A small-molecule ligand and the protein it binds are described below.
Small molecule (SMILES): CC(=O)N[C@H]1[C@H](O[C@H]2[C@H](O)[C@@H](NC(C)=O)CO[C@@H]2CO)O[C@H](CO)[C@@H](O[C@@H]2O[C@H](CO)[C@@H](O)[C@H](O)[C@@H]2O)[C@@H]1O

Sequence of chain 3.D:
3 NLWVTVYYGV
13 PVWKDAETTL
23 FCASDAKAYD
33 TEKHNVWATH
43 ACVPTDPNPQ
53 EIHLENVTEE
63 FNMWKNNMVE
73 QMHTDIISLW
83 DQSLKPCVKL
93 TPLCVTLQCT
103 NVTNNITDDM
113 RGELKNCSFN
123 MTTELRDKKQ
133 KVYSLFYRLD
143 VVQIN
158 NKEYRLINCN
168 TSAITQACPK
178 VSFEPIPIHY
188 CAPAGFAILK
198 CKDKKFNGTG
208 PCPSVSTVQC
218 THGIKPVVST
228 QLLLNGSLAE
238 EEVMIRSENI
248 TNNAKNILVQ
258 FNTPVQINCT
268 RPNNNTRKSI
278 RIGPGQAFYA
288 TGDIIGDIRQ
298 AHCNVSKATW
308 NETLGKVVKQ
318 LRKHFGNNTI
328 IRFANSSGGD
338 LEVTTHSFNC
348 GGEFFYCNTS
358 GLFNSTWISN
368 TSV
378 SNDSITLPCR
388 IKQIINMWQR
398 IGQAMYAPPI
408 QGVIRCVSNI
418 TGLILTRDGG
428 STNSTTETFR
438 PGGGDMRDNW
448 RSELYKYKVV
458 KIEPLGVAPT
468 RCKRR

Binding-site contacts:
Ligand atom O7 contacts residue ASN308 of chain 3.D at 4.3 Å.
Ligand atom N2 contacts residue ASN308 of chain 3.D at 2.8 Å (h-bond).
Ligand atom C1 contacts residue ASN308 of chain 3.D at 1.4 Å.
Ligand atom C6 contacts residue THR368 of chain 3.D at 3.2 Å.
Ligand atom O5 contacts residue ASN308 of chain 3.D at 2.4 Å (h-bond).
Ligand atom C8 contacts residue SER378 of chain 3.D at 4.5 Å.
Ligand atom O6 contacts residue THR368 of chain 3.D at 4.0 Å.
Ligand atom C2 contacts residue THR368 of chain 3.D at 4.4 Å.
Ligand atom C5 contacts residue ASN308 of chain 3.D at 3.7 Å.
Ligand atom C8 contacts residue ASN308 of chain 3.D at 3.8 Å.
Ligand atom C5 contacts residue SER369 of chain 3.D at 3.4 Å.
Ligand atom C4 contacts residue ASN308 of chain 3.D at 4.2 Å.
Ligand atom O4 contacts residue SER369 of chain 3.D at 4.5 Å.
Ligand atom O5 contacts residue SER369 of chain 3.D at 4.1 Å.
Ligand atom C3 contacts residue ASN308 of chain 3.D at 3.8 Å.
Ligand atom C6 contacts residue SER369 of chain 3.D at 3.9 Å.
Ligand atom C1 contacts residue SER369 of chain 3.D at 4.3 Å.
Ligand atom C7 contacts residue ASN308 of chain 3.D at 3.5 Å.
Ligand atom C5 contacts residue THR368 of chain 3.D at 4.2 Å.
Ligand atom N2 contacts residue THR368 of chain 3.D at 3.4 Å (h-bond).
Ligand atom C7 contacts residue LYS304 of chain 3.D at 4.3 Å.
Ligand atom C7 contacts residue SER378 of chain 3.D at 4.2 Å.
Ligand atom C7 contacts residue THR368 of chain 3.D at 3.8 Å.
Ligand atom O4 contacts residue THR368 of chain 3.D at 4.2 Å.
Ligand atom O7 contacts residue SER378 of chain 3.D at 3.3 Å (h-bond).
Ligand atom N2 contacts residue LYS304 of chain 3.D at 4.5 Å.
Ligand atom C2 contacts residue ASN308 of chain 3.D at 2.4 Å.
Ligand atom C8 contacts residue THR368 of chain 3.D at 3.4 Å.
Ligand atom O7 contacts residue LYS304 of chain 3.D at 3.3 Å.
Ligand atom C4 contacts residue SER369 of chain 3.D at 4.4 Å.